Sequence of chain 1.F:
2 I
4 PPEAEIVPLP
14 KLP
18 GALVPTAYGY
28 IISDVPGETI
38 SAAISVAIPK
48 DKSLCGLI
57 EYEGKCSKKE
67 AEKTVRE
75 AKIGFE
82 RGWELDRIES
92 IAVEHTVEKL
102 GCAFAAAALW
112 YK

Binding-site contacts:
Ligand atom NE contacts residue LEU38 of chain 1.A at 3.4 Å.
Ligand atom NH1 contacts residue GLY44 of chain 1.A at 2.8 Å (h-bond).
Ligand atom CD contacts residue PHE34 of chain 1.A at 4.0 Å (hydrophobic).
Ligand atom CA contacts residue ILE55 of chain 1.F at 3.6 Å (hydrophobic).
Ligand atom NH1 contacts residue ILE2 of chain 1.F at 3.9 Å.
Ligand atom CG contacts residue SER52 of chain 1.E at 4.2 Å.
Ligand atom CA contacts residue GLU57 of chain 1.F at 3.4 Å.
Ligand atom N contacts residue PYR1 of chain 1.F at 3.3 Å (h-bond).
Ligand atom NH1 contacts residue ASP35 of chain 1.A at 2.9 Å (salt-bridge).
Ligand atom NH2 contacts residue LEU38 of chain 1.A at 3.5 Å.
Ligand atom CD contacts residue SER52 of chain 1.E at 3.7 Å.
Ligand atom NE contacts residue ASP35 of chain 1.A at 4.2 Å.
Ligand atom CZ contacts residue GLY44 of chain 1.A at 3.9 Å.
Ligand atom N contacts residue ILE51 of chain 1.E at 4.1 Å.
Ligand atom NE contacts residue SER52 of chain 1.E at 2.7 Å (h-bond).
Ligand atom CZ contacts residue LEU38 of chain 1.A at 3.2 Å (hydrophobic).
Ligand atom CA contacts residue PYR1 of chain 1.F at 3.1 Å.
Ligand atom NH1 contacts residue ARG82 of chain 1.F at 4.0 Å.
Ligand atom CG contacts residue LEU31 of chain 1.A at 4.1 Å (hydrophobic).
Ligand atom CD contacts residue LEU38 of chain 1.A at 4.0 Å (hydrophobic).
Ligand atom CG contacts residue PYR1 of chain 1.F at 4.0 Å.
Ligand atom CZ contacts residue SER52 of chain 1.E at 3.4 Å.
Ligand atom CZ contacts residue VAL46 of chain 1.A at 4.2 Å (hydrophobic).
Ligand atom CB contacts residue SER52 of chain 1.E at 3.4 Å.
Ligand atom CB contacts residue LEU31 of chain 1.A at 3.7 Å (hydrophobic).
Ligand atom N contacts residue SER52 of chain 1.E at 4.2 Å.
Ligand atom CB contacts residue PYR1 of chain 1.F at 3.5 Å.
Ligand atom CA contacts residue LEU31 of chain 1.A at 3.7 Å (hydrophobic).
Ligand atom CZ contacts residue ASP35 of chain 1.A at 4.0 Å.
Ligand atom CD contacts residue ASP35 of chain 1.A at 3.5 Å.
Ligand atom NH2 contacts residue VAL46 of chain 1.A at 2.9 Å (h-bond).
Ligand atom NH2 contacts residue GLY44 of chain 1.A at 4.1 Å.
Ligand atom NH2 contacts residue SER52 of chain 1.E at 3.0 Å (h-bond).
Ligand atom NH2 contacts residue ILE2 of chain 1.F at 3.9 Å.
Ligand atom N contacts residue GLU57 of chain 1.F at 2.8 Å (salt-bridge).
Ligand atom CZ contacts residue ILE2 of chain 1.F at 4.3 Å (hydrophobic).
Ligand atom CG contacts residue ASP35 of chain 1.A at 4.3 Å.
Ligand atom NH1 contacts residue LEU38 of chain 1.A at 3.5 Å.
Ligand atom CG contacts residue MSE56 of chain 1.F at 4.2 Å.
Ligand atom CG contacts residue ILE55 of chain 1.F at 4.3 Å (hydrophobic).

A protein and the small-molecule ligand that binds it are described below.
Small molecule (SMILES): N=C(N)NCCCCN

Sequence of chain 1.E:
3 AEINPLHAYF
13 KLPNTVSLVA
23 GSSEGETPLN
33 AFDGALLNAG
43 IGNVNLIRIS

Sequence of chain 1.A:
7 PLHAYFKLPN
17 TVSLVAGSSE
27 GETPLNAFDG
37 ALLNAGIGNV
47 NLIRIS